Binding-site contacts:
Ligand atom C1' contacts residue PTR319 of chain 1.A at 3.7 Å.
Ligand atom P contacts residue PRO11 of chain 1.A at 3.9 Å.
Ligand atom OP2 contacts residue TYR312 of chain 1.A at 3.1 Å.
Ligand atom C1' contacts residue VAL31 of chain 1.A at 3.9 Å (hydrophobic).
Ligand atom O4 contacts residue DT8 of chain 1.C at 3.2 Å (h-bond).
Ligand atom C6 contacts residue ARG321 of chain 1.A at 3.3 Å.
Ligand atom O2 contacts residue DT8 of chain 1.C at 3.6 Å.
Ligand atom C3' contacts residue PTR319 of chain 1.A at 2.9 Å.
Ligand atom O2 contacts residue GLY32 of chain 1.A at 3.7 Å.
Ligand atom P contacts residue SER10 of chain 1.A at 3.3 Å.
Ligand atom OP2 contacts residue GLN309 of chain 1.A at 3.1 Å (h-bond).
Ligand atom C4 contacts residue HG1 of chain 1.E at 2.5 Å.
Ligand atom C5' contacts residue GLN309 of chain 1.A at 3.5 Å.
Ligand atom P contacts residue GLN309 of chain 1.A at 3.7 Å.
Ligand atom C4 contacts residue DT8 of chain 1.C at 3.8 Å.
Ligand atom C5' contacts residue PTR319 of chain 1.A at 1.7 Å.
Ligand atom O3' contacts residue SER10 of chain 1.A at 3.1 Å (h-bond).
Ligand atom O2 contacts residue VAL31 of chain 1.A at 3.2 Å (h-bond).
Ligand atom C5' contacts residue GLU313 of chain 1.A at 2.9 Å.
Ligand atom OP2 contacts residue SER10 of chain 1.A at 3.3 Å (h-bond).
Ligand atom OP1 contacts residue PRO11 of chain 1.A at 3.0 Å.
Ligand atom OP1 contacts residue SER10 of chain 1.A at 3.3 Å (h-bond).
Ligand atom O5' contacts residue GLU313 of chain 1.A at 3.6 Å.
Ligand atom C7 contacts residue ARG321 of chain 1.A at 3.4 Å.
Ligand atom C2' contacts residue PTR319 of chain 1.A at 3.3 Å.
Ligand atom O5' contacts residue GLN309 of chain 1.A at 3.1 Å (h-bond).
Ligand atom N3 contacts residue HG1 of chain 1.E at 2.7 Å.
Ligand atom C4' contacts residue PTR319 of chain 1.A at 2.8 Å.
Ligand atom C5 contacts residue ARG321 of chain 1.A at 3.8 Å.
Ligand atom O4' contacts residue VAL31 of chain 1.A at 3.6 Å.
Ligand atom C3' contacts residue SER10 of chain 1.A at 3.9 Å.
Ligand atom C4' contacts residue GLU9 of chain 1.A at 3.8 Å.
Ligand atom C2' contacts residue ARG321 of chain 1.A at 3.3 Å.
Ligand atom N3 contacts residue DT8 of chain 1.C at 3.4 Å (h-bond).
Ligand atom C5' contacts residue DT8 of chain 1.C at 3.5 Å.
Ligand atom O4' contacts residue PTR319 of chain 1.A at 3.3 Å (h-bond).
Ligand atom O4' contacts residue GLY32 of chain 1.A at 3.9 Å.
Ligand atom O4 contacts residue HG1 of chain 1.E at 1.9 Å.
Ligand atom C5 contacts residue HG1 of chain 1.E at 3.8 Å.
Ligand atom O3' contacts residue PRO11 of chain 1.A at 3.5 Å.

The protein below binds the small molecule below.
Small molecule (SMILES): Cc1cn([C@H]2C[C@H](O[P](=O)(O)OC[C@H]3O[C@@H](n4cc(C)c(=O)[nH]c4=O)C[C@@H]3O)[C@@H](C)O2)c(=O)[nH]c1=O

Sequence of chain 1.A:
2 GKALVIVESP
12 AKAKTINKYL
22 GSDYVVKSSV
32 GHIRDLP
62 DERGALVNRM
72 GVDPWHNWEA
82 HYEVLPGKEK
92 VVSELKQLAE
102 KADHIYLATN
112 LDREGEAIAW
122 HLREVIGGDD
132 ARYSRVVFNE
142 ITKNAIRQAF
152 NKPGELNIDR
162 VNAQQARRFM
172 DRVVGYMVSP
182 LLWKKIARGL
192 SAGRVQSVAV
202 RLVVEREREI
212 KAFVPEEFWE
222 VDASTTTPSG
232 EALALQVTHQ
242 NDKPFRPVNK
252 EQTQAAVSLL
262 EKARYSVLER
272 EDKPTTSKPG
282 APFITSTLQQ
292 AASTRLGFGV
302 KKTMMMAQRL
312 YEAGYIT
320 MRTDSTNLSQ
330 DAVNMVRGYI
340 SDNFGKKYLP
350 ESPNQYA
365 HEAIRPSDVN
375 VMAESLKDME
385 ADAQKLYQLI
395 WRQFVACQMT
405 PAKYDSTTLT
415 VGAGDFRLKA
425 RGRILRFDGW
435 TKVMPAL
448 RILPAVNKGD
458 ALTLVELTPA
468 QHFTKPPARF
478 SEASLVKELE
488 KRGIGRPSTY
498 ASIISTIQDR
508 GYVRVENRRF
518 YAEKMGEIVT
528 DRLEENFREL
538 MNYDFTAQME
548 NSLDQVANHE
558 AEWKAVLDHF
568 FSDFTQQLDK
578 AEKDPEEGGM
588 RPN